Sequence of chain 1.A:
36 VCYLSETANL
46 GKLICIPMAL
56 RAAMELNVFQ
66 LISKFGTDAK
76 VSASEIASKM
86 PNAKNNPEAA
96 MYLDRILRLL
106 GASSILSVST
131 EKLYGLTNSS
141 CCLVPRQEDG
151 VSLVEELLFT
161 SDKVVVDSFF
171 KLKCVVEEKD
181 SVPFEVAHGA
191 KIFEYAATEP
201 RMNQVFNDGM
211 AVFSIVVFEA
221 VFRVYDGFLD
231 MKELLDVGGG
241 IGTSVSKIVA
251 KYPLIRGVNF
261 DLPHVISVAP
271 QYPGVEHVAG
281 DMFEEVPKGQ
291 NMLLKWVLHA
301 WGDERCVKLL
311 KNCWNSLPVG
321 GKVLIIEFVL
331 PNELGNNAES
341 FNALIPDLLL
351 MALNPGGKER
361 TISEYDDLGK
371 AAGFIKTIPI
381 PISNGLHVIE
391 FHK

Sequence of chain 1.B:
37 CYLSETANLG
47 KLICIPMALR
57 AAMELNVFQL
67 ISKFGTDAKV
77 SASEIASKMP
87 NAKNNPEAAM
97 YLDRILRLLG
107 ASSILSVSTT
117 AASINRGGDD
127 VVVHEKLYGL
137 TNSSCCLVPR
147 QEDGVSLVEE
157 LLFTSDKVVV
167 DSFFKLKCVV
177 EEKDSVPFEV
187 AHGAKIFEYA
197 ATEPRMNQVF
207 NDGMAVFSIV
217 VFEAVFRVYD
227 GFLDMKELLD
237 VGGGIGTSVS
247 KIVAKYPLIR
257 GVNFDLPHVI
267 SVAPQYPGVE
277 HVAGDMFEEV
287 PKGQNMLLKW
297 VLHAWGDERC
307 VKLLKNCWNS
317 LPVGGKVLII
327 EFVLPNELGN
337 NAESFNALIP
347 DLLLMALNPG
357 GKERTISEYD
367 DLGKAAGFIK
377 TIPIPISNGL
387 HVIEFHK

A small-molecule ligand and the protein it binds are described below.
Small molecule (SMILES): COc1cc2c(cc1O)[C@@H]1Cc3ccc(OC)c(O)c3CN1CC2

Binding-site contacts:
Ligand atom O4 contacts residue GLU156 of chain 1.A at 2.9 Å (salt-bridge).
Ligand atom C17 contacts residue LEU350 of chain 1.A at 3.9 Å (hydrophobic).
Ligand atom O20 contacts residue HIS299 of chain 1.A at 3.0 Å (h-bond).
Ligand atom C3 contacts residue ILE345 of chain 1.A at 3.8 Å (hydrophobic).
Ligand atom C9 contacts residue PHE213 of chain 1.A at 3.7 Å (hydrophobic).
Ligand atom C2 contacts residue GLU156 of chain 1.A at 3.9 Å.
Ligand atom C11 contacts residue TRP296 of chain 1.A at 3.4 Å (hydrophobic).
Ligand atom C2 contacts residue THR160 of chain 1.A at 3.8 Å.
Ligand atom O4 contacts residue THR160 of chain 1.A at 3.7 Å.
Ligand atom C9 contacts residue PRO346 of chain 1.A at 3.8 Å (hydrophobic).
Ligand atom C8 contacts residue PHE213 of chain 1.A at 3.8 Å (hydrophobic).
Ligand atom C18 contacts residue HIS299 of chain 1.A at 3.8 Å.
Ligand atom C21 contacts residue PHE206 of chain 1.A at 3.9 Å (hydrophobic).
Ligand atom C16 contacts residue LEU349 of chain 1.A at 3.9 Å (hydrophobic).
Ligand atom C23 contacts residue PHE206 of chain 1.A at 3.7 Å (hydrophobic).
Ligand atom C24 contacts residue LEU353 of chain 1.A at 3.8 Å (hydrophobic).
Ligand atom C25 contacts residue PHE159 of chain 1.A at 3.7 Å (hydrophobic).
Ligand atom C23 contacts residue PHE193 of chain 1.A at 3.8 Å (hydrophobic).
Ligand atom C10 contacts residue PHE328 of chain 1.A at 3.8 Å (hydrophobic).
Ligand atom O6 contacts residue ILE345 of chain 1.A at 3.5 Å.
Ligand atom C3 contacts residue GLU156 of chain 1.A at 3.5 Å.
Ligand atom C1 contacts residue PHE213 of chain 1.A at 3.9 Å (hydrophobic).
Ligand atom O4 contacts residue ILE345 of chain 1.A at 3.6 Å.
Ligand atom O20 contacts residue SAH1 of chain 1.D at 3.4 Å (h-bond).
Ligand atom C5 contacts residue ILE345 of chain 1.A at 3.7 Å (hydrophobic).
Ligand atom C13 contacts residue MET210 of chain 1.A at 3.7 Å (hydrophobic).
Ligand atom C7 contacts residue ASN342 of chain 1.A at 3.2 Å.
Ligand atom O22 contacts residue PHE206 of chain 1.A at 3.6 Å.
Ligand atom N12 contacts residue HIS299 of chain 1.A at 3.5 Å.
Ligand atom C19 contacts residue HIS299 of chain 1.A at 3.5 Å.
Ligand atom C10 contacts residue PRO346 of chain 1.A at 3.8 Å (hydrophobic).
Ligand atom C25 contacts residue LEU350 of chain 1.A at 3.8 Å (hydrophobic).
Ligand atom C24 contacts residue LEU350 of chain 1.A at 3.9 Å (hydrophobic).
Ligand atom C13 contacts residue HIS299 of chain 1.A at 3.5 Å.
Ligand atom C7 contacts residue ILE345 of chain 1.A at 3.8 Å (hydrophobic).
Ligand atom O20 contacts residue TRP296 of chain 1.A at 3.1 Å (h-bond).
Ligand atom C18 contacts residue MET210 of chain 1.A at 3.8 Å (hydrophobic).
Ligand atom C7 contacts residue THR42 of chain 1.B at 3.7 Å.
Ligand atom O6 contacts residue THR42 of chain 1.B at 3.7 Å.
Ligand atom C8 contacts residue PRO346 of chain 1.A at 3.8 Å (hydrophobic).